Sequence of chain 1.A:
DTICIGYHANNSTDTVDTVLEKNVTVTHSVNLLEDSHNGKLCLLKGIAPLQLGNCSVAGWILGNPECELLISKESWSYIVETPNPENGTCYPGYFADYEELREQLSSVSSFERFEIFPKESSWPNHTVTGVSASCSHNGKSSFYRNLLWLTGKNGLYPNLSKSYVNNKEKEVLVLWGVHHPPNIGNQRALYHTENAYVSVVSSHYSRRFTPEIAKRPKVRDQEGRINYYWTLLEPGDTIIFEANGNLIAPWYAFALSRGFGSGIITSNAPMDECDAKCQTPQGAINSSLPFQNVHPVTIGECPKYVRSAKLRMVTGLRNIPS

The protein below binds the small molecule below.
Small molecule (SMILES): CC(=O)N[C@H]1[C@H](O[C@H]2[C@H](O)[C@@H](NC(C)=O)CO[C@@H]2CO)O[C@H](CO)[C@@H](O)[C@@H]1O

Binding-site contacts:
Ligand atom C2 contacts residue ARG237 of chain 1.A at 3.8 Å.
Ligand atom C8 contacts residue CYS152 of chain 1.A at 4.0 Å (hydrophobic).
Ligand atom C6 contacts residue ARG237 of chain 1.A at 4.4 Å.
Ligand atom C7 contacts residue SER151 of chain 1.A at 4.3 Å.
Ligand atom O7 contacts residue SER151 of chain 1.A at 4.5 Å.
Ligand atom O6 contacts residue ASP238 of chain 1.A at 4.2 Å.
Ligand atom C7 contacts residue ASN104 of chain 1.A at 3.2 Å.
Ligand atom O6 contacts residue GLU103 of chain 1.A at 4.1 Å.
Ligand atom N2 contacts residue SER153 of chain 1.A at 4.4 Å.
Ligand atom C3 contacts residue ASN104 of chain 1.A at 3.9 Å.
Ligand atom O7 contacts residue CYS107 of chain 1.A at 3.6 Å.
Ligand atom C3 contacts residue ARG237 of chain 1.A at 4.1 Å.
Ligand atom C8 contacts residue GLU83 of chain 1.A at 4.2 Å.
Ligand atom O3 contacts residue ARG237 of chain 1.A at 3.1 Å (salt-bridge).
Ligand atom O7 contacts residue ASN81 of chain 1.A at 3.1 Å (h-bond).
Ligand atom C8 contacts residue ARG237 of chain 1.A at 4.4 Å.
Ligand atom C6 contacts residue GLU103 of chain 1.A at 3.4 Å.
Ligand atom C8 contacts residue SER151 of chain 1.A at 4.1 Å.
Ligand atom O7 contacts residue ASN104 of chain 1.A at 3.0 Å (h-bond).
Ligand atom C8 contacts residue PRO82 of chain 1.A at 4.1 Å (hydrophobic).
Ligand atom C8 contacts residue ASN81 of chain 1.A at 3.2 Å.
Ligand atom N2 contacts residue ASN104 of chain 1.A at 3.0 Å (h-bond).
Ligand atom C1 contacts residue ASN104 of chain 1.A at 1.5 Å.
Ligand atom C8 contacts residue SER153 of chain 1.A at 3.6 Å.
Ligand atom C7 contacts residue CYS107 of chain 1.A at 4.1 Å (hydrophobic).
Ligand atom N2 contacts residue ARG237 of chain 1.A at 3.7 Å.
Ligand atom C2 contacts residue ASN104 of chain 1.A at 2.5 Å.
Ligand atom C7 contacts residue ASN81 of chain 1.A at 3.7 Å.
Ligand atom C7 contacts residue GLU83 of chain 1.A at 4.2 Å.
Ligand atom C8 contacts residue ASN104 of chain 1.A at 4.4 Å.
Ligand atom C7 contacts residue ARG237 of chain 1.A at 3.6 Å.
Ligand atom O7 contacts residue ARG237 of chain 1.A at 3.5 Å (salt-bridge).
Ligand atom O5 contacts residue ASN104 of chain 1.A at 2.4 Å (h-bond).
Ligand atom N2 contacts residue GLU83 of chain 1.A at 4.0 Å.
Ligand atom O5 contacts residue GLU103 of chain 1.A at 4.0 Å.
Ligand atom C5 contacts residue ASN104 of chain 1.A at 3.8 Å.
Ligand atom C1 contacts residue GLU83 of chain 1.A at 4.0 Å.
Ligand atom C4 contacts residue ASN104 of chain 1.A at 4.3 Å.
Ligand atom C8 contacts residue CYS107 of chain 1.A at 3.8 Å (hydrophobic).